The small molecule below binds the protein below.
Small molecule (SMILES): CC(=O)N[C@@H]1[C@@H](O)[C@H](O)[C@@H](CO)O[C@H]1O

Binding-site contacts:
Ligand atom C8 contacts residue ASN126 of chain 1.F at 4.3 Å.
Ligand atom C8 contacts residue LYS122 of chain 1.F at 4.1 Å.
Ligand atom C5 contacts residue ASN126 of chain 1.F at 3.6 Å.
Ligand atom O5 contacts residue ASN126 of chain 1.F at 2.4 Å (h-bond).
Ligand atom N2 contacts residue ASN126 of chain 1.F at 2.8 Å (h-bond).
Ligand atom C2 contacts residue ASN126 of chain 1.F at 2.5 Å.
Ligand atom O7 contacts residue ASN126 of chain 1.F at 3.7 Å.
Ligand atom C1 contacts residue ASN126 of chain 1.F at 1.5 Å.
Ligand atom C8 contacts residue GLU123 of chain 1.F at 3.5 Å.
Ligand atom C7 contacts residue ASN126 of chain 1.F at 3.3 Å.
Ligand atom C4 contacts residue ASN126 of chain 1.F at 4.3 Å.
Ligand atom C3 contacts residue ASN126 of chain 1.F at 3.9 Å.

Sequence of chain 1.F:
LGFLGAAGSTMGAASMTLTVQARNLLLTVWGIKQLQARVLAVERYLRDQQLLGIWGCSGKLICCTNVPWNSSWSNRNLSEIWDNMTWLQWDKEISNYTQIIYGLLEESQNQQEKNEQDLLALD